Sequence of chain 1.B:
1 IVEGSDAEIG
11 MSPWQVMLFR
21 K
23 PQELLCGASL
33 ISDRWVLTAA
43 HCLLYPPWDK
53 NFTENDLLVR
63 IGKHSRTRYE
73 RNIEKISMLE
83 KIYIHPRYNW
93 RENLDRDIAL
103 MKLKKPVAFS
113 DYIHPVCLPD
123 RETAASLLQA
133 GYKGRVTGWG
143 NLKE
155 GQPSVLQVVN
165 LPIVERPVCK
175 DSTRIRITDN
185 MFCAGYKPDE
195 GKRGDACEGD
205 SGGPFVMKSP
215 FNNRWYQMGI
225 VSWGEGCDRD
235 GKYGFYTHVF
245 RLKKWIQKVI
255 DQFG

Binding-site contacts:
Ligand atom CD2 contacts residue THR69 of chain 1.B at 3.6 Å.
Ligand atom CG contacts residue ILE78 of chain 1.B at 3.8 Å (hydrophobic).
Ligand atom C contacts residue THR69 of chain 1.B at 3.8 Å.
Ligand atom CE2 contacts residue TYR71 of chain 1.B at 3.7 Å (hydrophobic).
Ligand atom O3 contacts residue GLU76 of chain 1.B at 3.9 Å.
Ligand atom CA contacts residue THR69 of chain 1.B at 3.5 Å.
Ligand atom CD contacts residue TYR71 of chain 1.B at 3.5 Å (hydrophobic).
Ligand atom CG contacts residue ARG70 of chain 1.B at 3.7 Å.
Ligand atom O1 contacts residue TYR71 of chain 1.B at 2.9 Å (h-bond).
Ligand atom CD2 contacts residue ARG68 of chain 1.B at 3.6 Å.
Ligand atom CB contacts residue THR69 of chain 1.B at 3.4 Å.
Ligand atom N contacts residue THR69 of chain 1.B at 2.8 Å (h-bond).
Ligand atom CE2 contacts residue PHE19 of chain 1.B at 3.5 Å (hydrophobic).
Ligand atom O2 contacts residue LYS77 of chain 1.B at 3.6 Å.
Ligand atom N contacts residue ARG70 of chain 1.B at 3.7 Å.
Ligand atom OE1 contacts residue ARG70 of chain 1.B at 2.3 Å (salt-bridge).
Ligand atom CG2 contacts residue TYR71 of chain 1.B at 3.8 Å (hydrophobic).
Ligand atom CG contacts residue TYR71 of chain 1.B at 3.9 Å (hydrophobic).
Ligand atom O3 contacts residue LYS77 of chain 1.B at 3.5 Å.
Ligand atom CD contacts residue TYR71 of chain 1.B at 3.4 Å (hydrophobic).
Ligand atom O1 contacts residue GLU76 of chain 1.B at 3.8 Å.
Ligand atom CB contacts residue ARG70 of chain 1.B at 2.9 Å.
Ligand atom O1 contacts residue ILE78 of chain 1.B at 3.5 Å.
Ligand atom O contacts residue TYR71 of chain 1.B at 3.7 Å.
Ligand atom CD2 contacts residue ARG62 of chain 1.B at 3.9 Å.
Ligand atom CD2 contacts residue PHE19 of chain 1.B at 3.4 Å (hydrophobic).
Ligand atom CG2 contacts residue ARG62 of chain 1.B at 3.6 Å.
Ligand atom CZ contacts residue ARG68 of chain 1.B at 3.6 Å.
Ligand atom CG contacts residue TYR71 of chain 1.B at 3.3 Å (hydrophobic).
Ligand atom CD contacts residue ARG70 of chain 1.B at 3.3 Å.
Ligand atom O contacts residue THR69 of chain 1.B at 3.7 Å.
Ligand atom CE2 contacts residue THR69 of chain 1.B at 3.6 Å.
Ligand atom CG contacts residue PHE19 of chain 1.B at 3.7 Å (hydrophobic).
Ligand atom OE1 contacts residue TYR71 of chain 1.B at 3.3 Å (h-bond).
Ligand atom CE2 contacts residue ARG68 of chain 1.B at 2.8 Å.
Ligand atom CZ contacts residue PHE19 of chain 1.B at 3.9 Å (hydrophobic).
Ligand atom CA contacts residue THR69 of chain 1.B at 3.9 Å.
Ligand atom O2 contacts residue ILE78 of chain 1.B at 3.3 Å (h-bond).
Ligand atom S contacts residue TYR71 of chain 1.B at 3.7 Å.
Ligand atom O3 contacts residue TYR71 of chain 1.B at 3.5 Å (h-bond).

This small molecule binds to this protein.
Small molecule (SMILES): CC[C@H](C)[C@H](NC(=O)CNC(=O)[C@H](CCC(=O)O)NC(=O)[C@@H](N)Cc1ccccc1)C(=O)N1C=CC[C@H]1C(=O)NCC(=O)NCC(=O)N[C@H](C=O)Cc1ccc(OS(=O)(=O)O)cc1